This small molecule binds to this protein.
Small molecule (SMILES): NS(=O)(=O)c1ccccc1

Sequence of chain 1.A:
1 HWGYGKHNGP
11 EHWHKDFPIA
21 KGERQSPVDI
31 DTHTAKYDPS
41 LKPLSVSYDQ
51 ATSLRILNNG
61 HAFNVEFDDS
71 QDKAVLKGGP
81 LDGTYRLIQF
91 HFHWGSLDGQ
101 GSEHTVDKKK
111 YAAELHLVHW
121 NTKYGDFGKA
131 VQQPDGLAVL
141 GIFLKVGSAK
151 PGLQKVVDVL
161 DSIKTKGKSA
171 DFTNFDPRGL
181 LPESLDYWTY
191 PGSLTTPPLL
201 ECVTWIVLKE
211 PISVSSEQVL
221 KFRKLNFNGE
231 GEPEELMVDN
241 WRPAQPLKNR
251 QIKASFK

Binding-site contacts:
Ligand atom O09 contacts residue THR195 of chain 1.A at 2.9 Å (h-bond).
Ligand atom C02 contacts residue LEU194 of chain 1.A at 4.0 Å (hydrophobic).
Ligand atom C06 contacts residue LEU194 of chain 1.A at 3.9 Å (hydrophobic).
Ligand atom NP0 contacts residue HIS93 of chain 1.A at 3.4 Å (h-bond).
Ligand atom NP0 contacts residue HIS91 of chain 1.A at 3.2 Å (h-bond).
Ligand atom O08 contacts residue VAL118 of chain 1.A at 3.9 Å.
Ligand atom NP0 contacts residue GLU103 of chain 1.A at 4.3 Å.
Ligand atom NP0 contacts residue THR195 of chain 1.A at 2.9 Å (h-bond).
Ligand atom C06 contacts residue THR196 of chain 1.A at 3.4 Å.
Ligand atom O08 contacts residue ZN1 of chain 1.B at 3.0 Å.
Ligand atom C04 contacts residue HIS91 of chain 1.A at 4.1 Å.
Ligand atom C01 contacts residue PHE127 of chain 1.A at 4.3 Å (hydrophobic).
Ligand atom C03 contacts residue LEU194 of chain 1.A at 4.0 Å (hydrophobic).
Ligand atom O08 contacts residue HIS116 of chain 1.A at 3.4 Å (h-bond).
Ligand atom C05 contacts residue LEU194 of chain 1.A at 3.8 Å (hydrophobic).
Ligand atom O08 contacts residue HIS91 of chain 1.A at 3.4 Å.
Ligand atom S07 contacts residue ZN1 of chain 1.B at 3.0 Å.
Ligand atom O08 contacts residue VAL139 of chain 1.A at 3.7 Å.
Ligand atom C03 contacts residue GLN89 of chain 1.A at 4.3 Å.
Ligand atom S07 contacts residue TRP205 of chain 1.A at 4.4 Å.
Ligand atom NP0 contacts residue HIS116 of chain 1.A at 3.4 Å (h-bond).
Ligand atom C03 contacts residue HIS91 of chain 1.A at 4.1 Å.
Ligand atom O09 contacts residue LEU194 of chain 1.A at 3.4 Å.
Ligand atom O09 contacts residue TRP205 of chain 1.A at 3.5 Å.
Ligand atom O09 contacts residue ZN1 of chain 1.B at 4.1 Å.
Ligand atom S07 contacts residue HIS91 of chain 1.A at 3.9 Å.
Ligand atom O09 contacts residue SER193 of chain 1.A at 4.0 Å.
Ligand atom O08 contacts residue TRP205 of chain 1.A at 4.0 Å.
Ligand atom C04 contacts residue ZN1 of chain 1.B at 4.2 Å.
Ligand atom C04 contacts residue LEU194 of chain 1.A at 4.0 Å (hydrophobic).
Ligand atom C02 contacts residue GLN89 of chain 1.A at 3.9 Å.
Ligand atom S07 contacts residue HIS116 of chain 1.A at 3.9 Å.
Ligand atom C05 contacts residue THR196 of chain 1.A at 3.2 Å.
Ligand atom C03 contacts residue VAL118 of chain 1.A at 3.7 Å (hydrophobic).
Ligand atom C01 contacts residue LEU194 of chain 1.A at 3.9 Å (hydrophobic).
Ligand atom C02 contacts residue PHE127 of chain 1.A at 4.2 Å (hydrophobic).
Ligand atom S07 contacts residue THR195 of chain 1.A at 3.8 Å.
Ligand atom C02 contacts residue VAL118 of chain 1.A at 4.0 Å (hydrophobic).
Ligand atom C05 contacts residue THR195 of chain 1.A at 4.1 Å.
Ligand atom NP0 contacts residue ZN1 of chain 1.B at 2.0 Å.